Sequence of chain 1.A:
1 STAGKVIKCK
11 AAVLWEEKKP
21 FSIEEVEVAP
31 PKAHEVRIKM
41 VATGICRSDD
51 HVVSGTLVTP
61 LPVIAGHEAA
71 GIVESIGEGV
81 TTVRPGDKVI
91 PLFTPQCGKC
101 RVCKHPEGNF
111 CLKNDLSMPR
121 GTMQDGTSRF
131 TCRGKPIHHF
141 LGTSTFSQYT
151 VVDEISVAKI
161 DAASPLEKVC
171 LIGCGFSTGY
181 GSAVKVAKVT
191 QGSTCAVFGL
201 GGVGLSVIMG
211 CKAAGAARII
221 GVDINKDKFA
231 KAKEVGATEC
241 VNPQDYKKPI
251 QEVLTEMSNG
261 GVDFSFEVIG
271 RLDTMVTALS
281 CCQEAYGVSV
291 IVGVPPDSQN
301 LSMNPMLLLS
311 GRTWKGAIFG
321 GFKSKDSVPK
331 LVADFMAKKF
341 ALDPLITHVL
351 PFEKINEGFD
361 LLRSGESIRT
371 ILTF

Binding-site contacts:
Ligand atom C7 contacts residue LEU116 of chain 1.B at 3.7 Å (hydrophobic).
Ligand atom N contacts residue NAI1 of chain 1.K at 3.9 Å.
Ligand atom C contacts residue PHE93 of chain 1.B at 3.5 Å (hydrophobic).
Ligand atom C7 contacts residue ILE318 of chain 1.B at 4.2 Å (hydrophobic).
Ligand atom C contacts residue SER48 of chain 1.B at 3.6 Å.
Ligand atom C4 contacts residue LEU116 of chain 1.B at 3.9 Å (hydrophobic).
Ligand atom C3 contacts residue ILE318 of chain 1.B at 4.1 Å (hydrophobic).
Ligand atom C1 contacts residue SER48 of chain 1.B at 3.6 Å.
Ligand atom C5 contacts residue NAI1 of chain 1.K at 3.9 Å.
Ligand atom C6 contacts residue LEU309 of chain 1.A at 3.8 Å (hydrophobic).
Ligand atom O contacts residue CYS46 of chain 1.B at 3.6 Å (h-bond).
Ligand atom C contacts residue HIS67 of chain 1.B at 3.2 Å.
Ligand atom N contacts residue SER48 of chain 1.B at 4.0 Å.
Ligand atom C contacts residue CYS174 of chain 1.B at 3.4 Å (hydrophobic).
Ligand atom C2 contacts residue SER48 of chain 1.B at 3.6 Å.
Ligand atom C3 contacts residue LEU116 of chain 1.B at 4.1 Å (hydrophobic).
Ligand atom C7 contacts residue SER310 of chain 1.A at 3.9 Å.
Ligand atom C4 contacts residue NAI1 of chain 1.K at 3.8 Å.
Ligand atom C7 contacts residue LEU309 of chain 1.A at 3.4 Å (hydrophobic).
Ligand atom C7 contacts residue MET306 of chain 1.A at 3.7 Å (hydrophobic).
Ligand atom N contacts residue ZN1 of chain 1.I at 4.2 Å.
Ligand atom N contacts residue LEU141 of chain 1.B at 4.1 Å.
Ligand atom C3 contacts residue NAI1 of chain 1.K at 3.6 Å.
Ligand atom C contacts residue ZN1 of chain 1.I at 2.9 Å.
Ligand atom O contacts residue ZN1 of chain 1.I at 2.1 Å.
Ligand atom C2 contacts residue PHE93 of chain 1.B at 4.2 Å (hydrophobic).
Ligand atom C contacts residue NAI1 of chain 1.K at 3.4 Å.
Ligand atom C3 contacts residue PHE93 of chain 1.B at 3.9 Å (hydrophobic).
Ligand atom O contacts residue HIS67 of chain 1.B at 3.0 Å (h-bond).
Ligand atom C2 contacts residue NAI1 of chain 1.K at 4.0 Å.
Ligand atom C5 contacts residue LEU116 of chain 1.B at 3.5 Å (hydrophobic).
Ligand atom C1 contacts residue LEU57 of chain 1.B at 3.8 Å (hydrophobic).
Ligand atom O contacts residue CYS174 of chain 1.B at 3.3 Å (h-bond).
Ligand atom C6 contacts residue LEU116 of chain 1.B at 3.6 Å (hydrophobic).
Ligand atom O contacts residue SER48 of chain 1.B at 2.7 Å (h-bond).
Ligand atom C5 contacts residue ILE318 of chain 1.B at 3.7 Å (hydrophobic).
Ligand atom N contacts residue PHE93 of chain 1.B at 3.3 Å.
Ligand atom C6 contacts residue MET306 of chain 1.A at 4.0 Å (hydrophobic).
Ligand atom C4 contacts residue VAL294 of chain 1.B at 3.6 Å (hydrophobic).
Ligand atom O contacts residue NAI1 of chain 1.K at 3.2 Å.

A small-molecule ligand and the protein it binds are described below.
Small molecule (SMILES): CCCCC[C@@H](C)NC=O

Sequence of chain 1.B:
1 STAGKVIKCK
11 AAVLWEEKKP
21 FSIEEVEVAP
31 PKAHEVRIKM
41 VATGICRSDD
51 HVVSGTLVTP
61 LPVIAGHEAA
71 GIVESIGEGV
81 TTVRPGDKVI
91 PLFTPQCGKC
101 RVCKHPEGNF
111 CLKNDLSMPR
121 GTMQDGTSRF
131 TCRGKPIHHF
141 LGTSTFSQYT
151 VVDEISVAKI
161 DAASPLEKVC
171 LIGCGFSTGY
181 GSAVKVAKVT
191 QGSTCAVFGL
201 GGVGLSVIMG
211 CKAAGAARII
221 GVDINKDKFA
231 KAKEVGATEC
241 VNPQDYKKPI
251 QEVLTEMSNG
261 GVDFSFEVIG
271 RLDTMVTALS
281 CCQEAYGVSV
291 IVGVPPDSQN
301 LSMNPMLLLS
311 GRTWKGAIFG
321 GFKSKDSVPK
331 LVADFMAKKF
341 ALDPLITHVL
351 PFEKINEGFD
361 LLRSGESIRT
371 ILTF